Sequence of chain 1.A:
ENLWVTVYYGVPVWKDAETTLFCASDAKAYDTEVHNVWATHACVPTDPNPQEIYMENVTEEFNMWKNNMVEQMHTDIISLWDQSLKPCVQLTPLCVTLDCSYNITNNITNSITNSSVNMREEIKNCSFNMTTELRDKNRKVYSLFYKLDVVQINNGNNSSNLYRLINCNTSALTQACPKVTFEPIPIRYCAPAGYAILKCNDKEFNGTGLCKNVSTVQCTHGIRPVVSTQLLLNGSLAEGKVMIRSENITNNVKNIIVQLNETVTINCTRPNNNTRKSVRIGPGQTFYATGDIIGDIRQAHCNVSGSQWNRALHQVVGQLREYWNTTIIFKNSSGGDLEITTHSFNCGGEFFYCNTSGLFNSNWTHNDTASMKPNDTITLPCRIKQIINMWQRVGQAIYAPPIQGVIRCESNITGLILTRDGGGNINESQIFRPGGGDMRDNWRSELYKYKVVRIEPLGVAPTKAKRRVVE

Binding-site contacts:
Ligand atom O6 contacts residue ASN236 of chain 1.A at 4.2 Å.
Ligand atom O7 contacts residue GLU352 of chain 1.A at 4.3 Å.
Ligand atom C1 contacts residue ASN236 of chain 1.A at 1.4 Å.
Ligand atom C3 contacts residue ASN236 of chain 1.A at 3.8 Å.
Ligand atom C5 contacts residue ASN236 of chain 1.A at 3.6 Å.
Ligand atom C4 contacts residue ASN236 of chain 1.A at 4.2 Å.
Ligand atom N2 contacts residue ASN236 of chain 1.A at 2.9 Å (h-bond).
Ligand atom O5 contacts residue ASN236 of chain 1.A at 2.4 Å (h-bond).
Ligand atom C2 contacts residue ASN236 of chain 1.A at 2.5 Å.
Ligand atom C7 contacts residue ASN236 of chain 1.A at 4.0 Å.

A protein and the small-molecule ligand that binds it are described below.
Small molecule (SMILES): CC(=O)N[C@@H]1[C@@H](O)[C@H](O)[C@@H](CO)O[C@H]1O